A small-molecule ligand and the protein it binds are described below.
Small molecule (SMILES): O=P(O)(O)C[C@@H](O)Cn1cncn1

Sequence of chain 1.B:
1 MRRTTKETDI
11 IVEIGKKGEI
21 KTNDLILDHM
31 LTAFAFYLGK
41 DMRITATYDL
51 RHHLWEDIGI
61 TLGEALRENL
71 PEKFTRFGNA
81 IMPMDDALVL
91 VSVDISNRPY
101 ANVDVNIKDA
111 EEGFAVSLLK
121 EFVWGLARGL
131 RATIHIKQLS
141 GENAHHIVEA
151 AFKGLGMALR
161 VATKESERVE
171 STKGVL

Binding-site contacts:
Ligand atom O10 contacts residue LYS173 of chain 4.C at 2.7 Å (salt-bridge).
Ligand atom N1 contacts residue MN1 of chain 4.J at 2.2 Å.
Ligand atom O12 contacts residue ARG98 of chain 4.C at 3.2 Å (salt-bridge).
Ligand atom N4 contacts residue HIS52 of chain 8.C at 3.1 Å (h-bond).
Ligand atom P9 contacts residue SER171 of chain 4.C at 3.7 Å.
Ligand atom N4 contacts residue GLU56 of chain 8.C at 3.1 Å (salt-bridge).
Ligand atom C7 contacts residue MN1 of chain 4.J at 3.4 Å.
Ligand atom C5 contacts residue HIS53 of chain 8.C at 3.6 Å.
Ligand atom O13 contacts residue HIS53 of chain 8.C at 3.2 Å (h-bond).
Ligand atom C6 contacts residue GLU149 of chain 1.B at 3.5 Å.
Ligand atom N1 contacts residue GLU149 of chain 1.B at 3.1 Å (salt-bridge).
Ligand atom O11 contacts residue SER171 of chain 4.C at 2.6 Å (h-bond).
Ligand atom C5 contacts residue HIS52 of chain 8.C at 3.2 Å.
Ligand atom N2 contacts residue MN1 of chain 4.J at 3.2 Å.
Ligand atom C8 contacts residue GLU149 of chain 1.B at 3.5 Å.
Ligand atom C7 contacts residue GLU149 of chain 1.B at 3.6 Å.
Ligand atom N1 contacts residue HIS53 of chain 8.C at 3.4 Å (h-bond).
Ligand atom C3 contacts residue MN1 of chain 4.K at 3.3 Å.
Ligand atom O13 contacts residue GLU149 of chain 1.B at 3.2 Å (salt-bridge).
Ligand atom C5 contacts residue MN1 of chain 4.K at 3.3 Å.
Ligand atom C7 contacts residue GLU7 of chain 8.C at 3.5 Å.
Ligand atom N2 contacts residue MET84 of chain 1.B at 3.5 Å (h-bond).
Ligand atom O13 contacts residue HIS29 of chain 1.B at 3.2 Å (h-bond).
Ligand atom C3 contacts residue ARG98 of chain 4.C at 3.8 Å.
Ligand atom N1 contacts residue HIS145 of chain 1.B at 3.1 Å (h-bond).
Ligand atom O11 contacts residue ARG76 of chain 4.C at 2.8 Å (salt-bridge).
Ligand atom N2 contacts residue GLU149 of chain 1.B at 3.6 Å.
Ligand atom N4 contacts residue HIS146 of chain 1.B at 3.4 Å (h-bond).
Ligand atom O13 contacts residue MN1 of chain 4.J at 2.3 Å.
Ligand atom C3 contacts residue MET84 of chain 1.B at 3.7 Å (hydrophobic).
Ligand atom O13 contacts residue GLU7 of chain 8.C at 2.7 Å (salt-bridge).
Ligand atom C6 contacts residue MET84 of chain 1.B at 3.6 Å (hydrophobic).
Ligand atom C6 contacts residue MN1 of chain 4.J at 3.5 Å.
Ligand atom N4 contacts residue MN1 of chain 4.K at 2.3 Å.
Ligand atom O12 contacts residue ARG76 of chain 4.C at 2.9 Å (salt-bridge).
Ligand atom O10 contacts residue ARG98 of chain 4.C at 2.8 Å (salt-bridge).
Ligand atom O12 contacts residue LYS153 of chain 1.B at 2.8 Å (salt-bridge).
Ligand atom C5 contacts residue MN1 of chain 4.J at 3.3 Å.
Ligand atom P9 contacts residue ARG76 of chain 4.C at 3.7 Å.
Ligand atom C5 contacts residue HIS145 of chain 1.B at 3.3 Å.

Sequence of chain 8.C:
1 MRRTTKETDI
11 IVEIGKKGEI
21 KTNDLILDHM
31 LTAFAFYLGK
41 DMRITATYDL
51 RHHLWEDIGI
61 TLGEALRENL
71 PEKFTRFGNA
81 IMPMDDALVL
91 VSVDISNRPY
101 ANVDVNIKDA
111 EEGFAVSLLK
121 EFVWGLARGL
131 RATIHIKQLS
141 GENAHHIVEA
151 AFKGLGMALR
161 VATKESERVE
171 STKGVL

Sequence of chain 4.C:
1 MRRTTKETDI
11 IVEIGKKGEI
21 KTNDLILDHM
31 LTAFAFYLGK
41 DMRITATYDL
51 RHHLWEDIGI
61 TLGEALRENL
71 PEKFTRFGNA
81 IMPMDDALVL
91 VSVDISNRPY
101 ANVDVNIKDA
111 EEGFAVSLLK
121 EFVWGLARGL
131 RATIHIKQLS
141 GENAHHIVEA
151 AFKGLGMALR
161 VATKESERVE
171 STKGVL